The small molecule below binds the protein below.
Small molecule (SMILES): Cc1ccc(C[C@H](NC(=O)CCCCCn2ccnc2)C(=O)N[C@@H](Cc2ccc(O)cc2)C(=O)O)cc1

Sequence of chain 1.A:
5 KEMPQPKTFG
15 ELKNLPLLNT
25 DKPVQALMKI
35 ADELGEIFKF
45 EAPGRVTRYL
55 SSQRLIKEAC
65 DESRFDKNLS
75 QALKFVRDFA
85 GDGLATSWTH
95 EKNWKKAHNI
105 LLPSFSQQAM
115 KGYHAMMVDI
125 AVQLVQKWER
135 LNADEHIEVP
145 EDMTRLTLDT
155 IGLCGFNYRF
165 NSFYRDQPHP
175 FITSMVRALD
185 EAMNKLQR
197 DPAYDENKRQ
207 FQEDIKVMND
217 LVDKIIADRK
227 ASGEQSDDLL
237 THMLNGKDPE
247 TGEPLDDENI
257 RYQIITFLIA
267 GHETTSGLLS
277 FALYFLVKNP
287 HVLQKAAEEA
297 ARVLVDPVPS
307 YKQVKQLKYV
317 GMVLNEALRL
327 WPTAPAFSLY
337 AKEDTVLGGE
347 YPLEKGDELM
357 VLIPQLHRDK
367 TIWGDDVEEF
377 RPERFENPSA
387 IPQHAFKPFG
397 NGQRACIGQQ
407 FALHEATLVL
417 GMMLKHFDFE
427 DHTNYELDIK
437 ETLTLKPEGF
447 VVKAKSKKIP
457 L

Binding-site contacts:
Ligand atom CE2 contacts residue LEU22 of chain 1.A at 3.6 Å (hydrophobic).
Ligand atom CZ contacts residue LEU190 of chain 1.A at 3.8 Å (hydrophobic).
Ligand atom OH contacts residue ALA46 of chain 1.A at 3.3 Å.
Ligand atom CD2 contacts residue LEU22 of chain 1.A at 3.4 Å (hydrophobic).
Ligand atom CD1 contacts residue TYR53 of chain 1.A at 3.4 Å (hydrophobic).
Ligand atom CB contacts residue TYR53 of chain 1.A at 3.6 Å (hydrophobic).
Ligand atom CE1 contacts residue ARG49 of chain 1.A at 3.5 Å.
Ligand atom O26 contacts residue MET356 of chain 1.A at 3.6 Å.
Ligand atom C28 contacts residue LEU439 of chain 1.A at 3.5 Å (hydrophobic).
Ligand atom CE2 contacts residue PRO27 of chain 1.A at 3.4 Å (hydrophobic).
Ligand atom C33 contacts residue ALA330 of chain 1.A at 3.8 Å (hydrophobic).
Ligand atom O contacts residue ALA76 of chain 1.A at 2.8 Å (h-bond).
Ligand atom C33 contacts residue GLN191 of chain 1.A at 3.6 Å.
Ligand atom C01 contacts residue ALA76 of chain 1.A at 3.7 Å (hydrophobic).
Ligand atom C contacts residue TYR53 of chain 1.A at 3.7 Å (hydrophobic).
Ligand atom CA contacts residue TYR53 of chain 1.A at 3.8 Å (hydrophobic).
Ligand atom CZ contacts residue PRO27 of chain 1.A at 3.5 Å (hydrophobic).
Ligand atom CG contacts residue LEU22 of chain 1.A at 3.5 Å (hydrophobic).
Ligand atom C33 contacts residue LEU190 of chain 1.A at 3.6 Å (hydrophobic).
Ligand atom C contacts residue SER74 of chain 1.A at 3.5 Å.
Ligand atom CD1 contacts residue ARG49 of chain 1.A at 3.8 Å.
Ligand atom OH contacts residue ARG49 of chain 1.A at 3.3 Å.
Ligand atom CE2 contacts residue ARG49 of chain 1.A at 3.5 Å.
Ligand atom C contacts residue GLN75 of chain 1.A at 3.5 Å.
Ligand atom O contacts residue GLN75 of chain 1.A at 3.3 Å (h-bond).
Ligand atom O contacts residue SER74 of chain 1.A at 3.4 Å.
Ligand atom CB contacts residue VAL28 of chain 1.A at 3.4 Å (hydrophobic).
Ligand atom OXT contacts residue SER74 of chain 1.A at 3.4 Å.
Ligand atom C contacts residue MET356 of chain 1.A at 3.8 Å (hydrophobic).
Ligand atom C contacts residue ALA76 of chain 1.A at 3.8 Å (hydrophobic).
Ligand atom CD2 contacts residue PRO27 of chain 1.A at 3.8 Å (hydrophobic).
Ligand atom O contacts residue TYR53 of chain 1.A at 2.6 Å (h-bond).
Ligand atom CZ contacts residue ARG49 of chain 1.A at 3.3 Å.
Ligand atom CE2 contacts residue LEU190 of chain 1.A at 3.8 Å (hydrophobic).
Ligand atom O contacts residue MET356 of chain 1.A at 3.6 Å.
Ligand atom O26 contacts residue ALA332 of chain 1.A at 3.5 Å.
Ligand atom C27 contacts residue ALA332 of chain 1.A at 3.5 Å (hydrophobic).
Ligand atom OXT contacts residue GLN75 of chain 1.A at 2.8 Å (h-bond).
Ligand atom OXT contacts residue ARG49 of chain 1.A at 3.0 Å (salt-bridge).
Ligand atom CE1 contacts residue PRO27 of chain 1.A at 3.6 Å (hydrophobic).